Sequence of chain 2.B:
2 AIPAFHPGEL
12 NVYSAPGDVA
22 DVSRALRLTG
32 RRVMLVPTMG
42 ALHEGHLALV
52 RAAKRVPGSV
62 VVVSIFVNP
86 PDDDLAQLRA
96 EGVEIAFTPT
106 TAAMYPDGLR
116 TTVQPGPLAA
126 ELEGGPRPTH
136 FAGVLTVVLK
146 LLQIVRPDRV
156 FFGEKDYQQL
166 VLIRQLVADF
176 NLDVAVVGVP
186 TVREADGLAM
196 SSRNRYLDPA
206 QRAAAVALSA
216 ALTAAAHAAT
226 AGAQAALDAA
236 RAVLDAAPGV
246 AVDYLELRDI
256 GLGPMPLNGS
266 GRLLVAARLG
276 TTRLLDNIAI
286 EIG

Binding-site contacts:
Ligand atom CAB contacts residue PRO38 of chain 2.B at 3.8 Å (hydrophobic).
Ligand atom CAC contacts residue VAL139 of chain 2.B at 3.9 Å (hydrophobic).
Ligand atom CAO contacts residue HIS44 of chain 2.B at 3.7 Å.
Ligand atom CAV contacts residue HIS47 of chain 2.B at 3.6 Å.
Ligand atom CAA contacts residue GLY158 of chain 2.B at 3.7 Å.
Ligand atom N contacts residue HIS44 of chain 2.B at 3.6 Å (h-bond).
Ligand atom CAD contacts residue VAL142 of chain 2.B at 3.8 Å (hydrophobic).
Ligand atom CAQ contacts residue HIS47 of chain 2.B at 3.8 Å.
Ligand atom OAG contacts residue HIS47 of chain 2.B at 3.8 Å.
Ligand atom CAP contacts residue GLY46 of chain 2.B at 3.7 Å.
Ligand atom C contacts residue SER197 of chain 2.B at 3.7 Å.
Ligand atom OAG contacts residue MET40 of chain 2.B at 3.7 Å.
Ligand atom CAP contacts residue HIS44 of chain 2.B at 3.8 Å.
Ligand atom OAF contacts residue HIS47 of chain 2.B at 3.0 Å (h-bond).
Ligand atom CAJ contacts residue PRO38 of chain 2.B at 3.8 Å (hydrophobic).
Ligand atom CAA contacts residue VAL184 of chain 2.B at 3.8 Å (hydrophobic).
Ligand atom OXT contacts residue HIS47 of chain 2.B at 3.8 Å.
Ligand atom C contacts residue HIS44 of chain 2.B at 3.5 Å.
Ligand atom OXT contacts residue SER197 of chain 2.B at 3.9 Å.
Ligand atom CAK contacts residue GLN164 of chain 2.B at 3.8 Å.
Ligand atom CAA contacts residue PRO185 of chain 2.B at 3.5 Å (hydrophobic).
Ligand atom OAT contacts residue VAL187 of chain 2.B at 3.3 Å (h-bond).
Ligand atom O contacts residue SER196 of chain 2.B at 3.5 Å.
Ligand atom CAN contacts residue MET195 of chain 2.B at 3.9 Å (hydrophobic).
Ligand atom CAA contacts residue LEU50 of chain 2.B at 3.9 Å (hydrophobic).
Ligand atom CAL contacts residue MET40 of chain 2.B at 3.6 Å (hydrophobic).
Ligand atom CAZ contacts residue HIS47 of chain 2.B at 3.9 Å.
Ligand atom CAC contacts residue GLN164 of chain 2.B at 3.6 Å.
Ligand atom C contacts residue SER196 of chain 2.B at 3.6 Å.
Ligand atom O contacts residue SER197 of chain 2.B at 3.1 Å (h-bond).
Ligand atom OAT contacts residue GLY46 of chain 2.B at 3.3 Å.
Ligand atom CAW contacts residue GLY46 of chain 2.B at 3.5 Å.
Ligand atom CAN contacts residue THR186 of chain 2.B at 3.9 Å.
Ligand atom CBB contacts residue HIS44 of chain 2.B at 3.5 Å.
Ligand atom CAO contacts residue MET195 of chain 2.B at 3.1 Å (hydrophobic).
Ligand atom CBA contacts residue HIS44 of chain 2.B at 3.6 Å.
Ligand atom OXT contacts residue HIS44 of chain 2.B at 2.5 Å (h-bond).
Ligand atom CAA contacts residue GLY46 of chain 2.B at 3.8 Å.
Ligand atom CA contacts residue MET195 of chain 2.B at 3.7 Å (hydrophobic).
Ligand atom CAJ contacts residue MET40 of chain 2.B at 3.8 Å (hydrophobic).

The protein below binds the small molecule below.
Small molecule (SMILES): COc1ccc2c(c1)cc(C(=O)NS(=O)(=O)c1ccc(C(C)(C)C)cc1)n2CC(=O)O